Sequence of chain 46.W:
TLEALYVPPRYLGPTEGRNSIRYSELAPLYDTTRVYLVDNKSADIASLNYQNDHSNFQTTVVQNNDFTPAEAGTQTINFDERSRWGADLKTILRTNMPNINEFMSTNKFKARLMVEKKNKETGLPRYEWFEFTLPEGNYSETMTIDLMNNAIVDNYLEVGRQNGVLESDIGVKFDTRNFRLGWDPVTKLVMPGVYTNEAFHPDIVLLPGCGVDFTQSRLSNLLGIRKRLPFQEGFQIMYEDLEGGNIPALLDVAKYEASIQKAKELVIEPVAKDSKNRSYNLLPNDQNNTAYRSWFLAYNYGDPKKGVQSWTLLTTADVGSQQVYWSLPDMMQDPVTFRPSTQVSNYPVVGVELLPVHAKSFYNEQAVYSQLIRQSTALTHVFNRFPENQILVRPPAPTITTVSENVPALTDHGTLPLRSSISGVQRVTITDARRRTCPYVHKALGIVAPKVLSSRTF

Sequence of chain 34.W:
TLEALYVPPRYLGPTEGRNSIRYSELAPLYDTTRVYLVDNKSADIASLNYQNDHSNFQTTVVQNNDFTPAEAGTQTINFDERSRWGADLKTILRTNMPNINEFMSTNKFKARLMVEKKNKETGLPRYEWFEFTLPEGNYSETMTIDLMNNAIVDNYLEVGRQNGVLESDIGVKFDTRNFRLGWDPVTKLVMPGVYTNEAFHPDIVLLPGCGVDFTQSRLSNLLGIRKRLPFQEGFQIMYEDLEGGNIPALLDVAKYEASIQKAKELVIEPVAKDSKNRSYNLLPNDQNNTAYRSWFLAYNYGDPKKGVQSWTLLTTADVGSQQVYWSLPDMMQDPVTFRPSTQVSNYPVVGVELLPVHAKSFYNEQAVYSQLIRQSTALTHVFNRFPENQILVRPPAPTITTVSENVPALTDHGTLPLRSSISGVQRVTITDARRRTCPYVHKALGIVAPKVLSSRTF

Binding-site contacts:
Ligand atom CG contacts residue TYR288 of chain 34.W at 3.4 Å (hydrophobic).
Ligand atom CE1 contacts residue THR219 of chain 34.W at 3.9 Å.
Ligand atom CE1 contacts residue MET223 of chain 34.W at 3.3 Å (hydrophobic).
Ligand atom CE1 contacts residue GLU289 of chain 34.W at 3.6 Å.
Ligand atom CD1 contacts residue ARG193 of chain 46.W at 3.7 Å.
Ligand atom CD2 contacts residue MET223 of chain 34.W at 3.7 Å (hydrophobic).
Ligand atom CE1 contacts residue HIS431 of chain 46.W at 3.0 Å.
Ligand atom N contacts residue ARG193 of chain 46.W at 3.8 Å.
Ligand atom CZ contacts residue HIS431 of chain 46.W at 3.4 Å.
Ligand atom CA contacts residue ARG193 of chain 46.W at 3.8 Å.
Ligand atom CB contacts residue LEU189 of chain 46.W at 3.8 Å (hydrophobic).
Ligand atom CE1 contacts residue ARG193 of chain 46.W at 3.1 Å.
Ligand atom CD contacts residue HIS431 of chain 46.W at 3.8 Å.
Ligand atom ND2 contacts residue GLU199 of chain 46.W at 2.9 Å (salt-bridge).
Ligand atom CG contacts residue GLU289 of chain 34.W at 3.6 Å.
Ligand atom CZ contacts residue ARG193 of chain 46.W at 3.1 Å.
Ligand atom CE1 contacts residue VAL432 of chain 46.W at 3.8 Å (hydrophobic).
Ligand atom CB contacts residue ARG435 of chain 46.W at 3.7 Å.
Ligand atom CE2 contacts residue ARG193 of chain 46.W at 3.8 Å.
Ligand atom CD1 contacts residue GLU289 of chain 34.W at 3.0 Å.
Ligand atom OD1 contacts residue GLU199 of chain 46.W at 3.4 Å (salt-bridge).
Ligand atom O contacts residue ARG435 of chain 46.W at 3.6 Å (salt-bridge).
Ligand atom CG1 contacts residue ARG435 of chain 46.W at 3.8 Å.
Ligand atom CZ contacts residue THR219 of chain 34.W at 3.2 Å.
Ligand atom CE2 contacts residue MET223 of chain 34.W at 3.5 Å (hydrophobic).
Ligand atom CG2 contacts residue TYR188 of chain 46.W at 3.9 Å (hydrophobic).
Ligand atom OH contacts residue LEU283 of chain 34.W at 3.8 Å.
Ligand atom CD1 contacts residue HIS431 of chain 46.W at 3.3 Å.
Ligand atom OH contacts residue MET223 of chain 34.W at 2.2 Å (h-bond).
Ligand atom CG2 contacts residue LEU189 of chain 46.W at 2.8 Å (hydrophobic).
Ligand atom CG1 contacts residue PHE436 of chain 46.W at 3.4 Å (hydrophobic).
Ligand atom CB contacts residue GLU289 of chain 34.W at 3.8 Å.
Ligand atom O contacts residue ARG193 of chain 46.W at 2.8 Å (salt-bridge).
Ligand atom CZ contacts residue MET223 of chain 34.W at 2.9 Å (hydrophobic).
Ligand atom OH contacts residue HIS431 of chain 46.W at 2.9 Å (h-bond).
Ligand atom ND2 contacts residue TYR188 of chain 46.W at 3.5 Å (h-bond).
Ligand atom C contacts residue ARG193 of chain 46.W at 3.3 Å.
Ligand atom CG contacts residue HIS431 of chain 46.W at 3.8 Å.
Ligand atom OH contacts residue THR430 of chain 46.W at 3.4 Å.
Ligand atom CG contacts residue GLU199 of chain 46.W at 3.6 Å.

The small molecule below binds the protein below.
Small molecule (SMILES): CC(C)[C@H](NC(=O)[C@@H]1CCCN1C(=O)[C@H](CC(N)=O)NC(=O)[C@@H](N)Cc1ccccc1)C(=O)N[C@@H](Cc1ccc(O)cc1)C(=O)N1CCC[C@H]1C(=O)N[C@H](C=O)Cc1ccc(O)cc1